The small molecule below binds the protein below.
Small molecule (SMILES): CC(=O)N[C@@H]1[C@@H](O)[C@H](O)[C@@H](CO)O[C@H]1O

Sequence of chain 1.C:
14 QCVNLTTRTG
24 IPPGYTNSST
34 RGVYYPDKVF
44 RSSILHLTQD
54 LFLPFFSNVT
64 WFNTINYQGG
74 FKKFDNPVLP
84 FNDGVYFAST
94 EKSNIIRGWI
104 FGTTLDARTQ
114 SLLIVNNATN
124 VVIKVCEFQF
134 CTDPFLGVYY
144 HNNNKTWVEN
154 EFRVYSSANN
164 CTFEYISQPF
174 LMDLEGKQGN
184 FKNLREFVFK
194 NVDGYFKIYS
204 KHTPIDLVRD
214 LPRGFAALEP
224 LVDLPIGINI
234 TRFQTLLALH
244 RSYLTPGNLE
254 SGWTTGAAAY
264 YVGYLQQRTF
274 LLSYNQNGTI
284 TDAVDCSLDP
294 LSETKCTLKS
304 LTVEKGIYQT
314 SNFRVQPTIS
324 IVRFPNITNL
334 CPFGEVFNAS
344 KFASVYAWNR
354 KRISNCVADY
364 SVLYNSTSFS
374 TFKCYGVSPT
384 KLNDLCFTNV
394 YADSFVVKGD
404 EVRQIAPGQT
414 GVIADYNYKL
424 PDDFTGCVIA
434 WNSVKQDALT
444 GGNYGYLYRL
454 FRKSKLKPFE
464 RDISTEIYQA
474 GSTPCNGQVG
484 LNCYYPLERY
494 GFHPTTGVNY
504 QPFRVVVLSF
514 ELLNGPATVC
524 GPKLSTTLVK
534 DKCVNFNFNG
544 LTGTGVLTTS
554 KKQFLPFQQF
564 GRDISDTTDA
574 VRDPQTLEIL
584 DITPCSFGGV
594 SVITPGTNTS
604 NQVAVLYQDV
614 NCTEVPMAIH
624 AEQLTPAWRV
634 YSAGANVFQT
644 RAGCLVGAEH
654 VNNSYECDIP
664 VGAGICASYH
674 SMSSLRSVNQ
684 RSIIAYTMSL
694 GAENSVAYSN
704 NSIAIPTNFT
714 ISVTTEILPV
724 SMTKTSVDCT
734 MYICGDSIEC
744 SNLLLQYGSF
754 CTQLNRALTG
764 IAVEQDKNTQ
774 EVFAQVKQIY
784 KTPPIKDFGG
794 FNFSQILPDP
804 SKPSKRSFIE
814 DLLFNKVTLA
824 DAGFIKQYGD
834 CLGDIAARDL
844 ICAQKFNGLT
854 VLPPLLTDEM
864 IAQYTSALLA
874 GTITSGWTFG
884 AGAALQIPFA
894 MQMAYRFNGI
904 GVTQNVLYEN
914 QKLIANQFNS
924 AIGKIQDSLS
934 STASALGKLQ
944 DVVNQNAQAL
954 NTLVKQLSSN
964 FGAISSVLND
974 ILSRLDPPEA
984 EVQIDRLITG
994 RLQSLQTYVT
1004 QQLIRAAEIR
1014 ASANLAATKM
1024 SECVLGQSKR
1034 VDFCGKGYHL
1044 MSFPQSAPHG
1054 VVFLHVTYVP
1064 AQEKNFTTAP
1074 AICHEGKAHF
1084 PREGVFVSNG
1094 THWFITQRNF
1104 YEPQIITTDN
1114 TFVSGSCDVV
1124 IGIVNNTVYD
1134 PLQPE

Binding-site contacts:
Ligand atom C4 contacts residue ASN329 of chain 1.C at 4.3 Å.
Ligand atom C8 contacts residue GLN578 of chain 1.C at 3.7 Å.
Ligand atom O3 contacts residue THR579 of chain 1.C at 3.9 Å.
Ligand atom C3 contacts residue THR579 of chain 1.C at 4.1 Å.
Ligand atom O3 contacts residue GLN578 of chain 1.C at 3.4 Å (h-bond).
Ligand atom C7 contacts residue GLN578 of chain 1.C at 3.6 Å.
Ligand atom C3 contacts residue GLN578 of chain 1.C at 3.6 Å.
Ligand atom C5 contacts residue ASN329 of chain 1.C at 3.7 Å.
Ligand atom O7 contacts residue ASN329 of chain 1.C at 3.6 Å.
Ligand atom C2 contacts residue GLN578 of chain 1.C at 3.8 Å.
Ligand atom C3 contacts residue ASN329 of chain 1.C at 3.8 Å.
Ligand atom N2 contacts residue ASN329 of chain 1.C at 2.9 Å (h-bond).
Ligand atom O5 contacts residue ASN329 of chain 1.C at 2.4 Å (h-bond).
Ligand atom C5 contacts residue GLN578 of chain 1.C at 4.2 Å.
Ligand atom C2 contacts residue ASN329 of chain 1.C at 2.5 Å.
Ligand atom C7 contacts residue ASN329 of chain 1.C at 3.2 Å.
Ligand atom C8 contacts residue ASN329 of chain 1.C at 3.8 Å.
Ligand atom N2 contacts residue GLN578 of chain 1.C at 2.8 Å (h-bond).
Ligand atom C1 contacts residue ASN329 of chain 1.C at 1.5 Å.
Ligand atom O4 contacts residue THR579 of chain 1.C at 4.0 Å.
Ligand atom C1 contacts residue GLN578 of chain 1.C at 4.0 Å.